Binding-site contacts:
Ligand atom C8 contacts residue SER245 of chain 1.E at 3.5 Å.
Ligand atom C7 contacts residue ASP124 of chain 1.E at 3.9 Å.
Ligand atom C1 contacts residue HIS183 of chain 1.E at 3.9 Å.
Ligand atom C5 contacts residue ASN127 of chain 1.E at 3.6 Å.
Ligand atom C7 contacts residue ASN127 of chain 1.E at 3.5 Å.
Ligand atom C8 contacts residue PRO247 of chain 1.E at 4.3 Å (hydrophobic).
Ligand atom C2 contacts residue ASN127 of chain 1.E at 2.5 Å.
Ligand atom N2 contacts residue ASP124 of chain 1.E at 3.9 Å.
Ligand atom C3 contacts residue ASN127 of chain 1.E at 3.8 Å.
Ligand atom O7 contacts residue ASN127 of chain 1.E at 3.8 Å.
Ligand atom O6 contacts residue HIS183 of chain 1.E at 3.3 Å (h-bond).
Ligand atom O5 contacts residue ASN127 of chain 1.E at 2.4 Å (h-bond).
Ligand atom C4 contacts residue ASN127 of chain 1.E at 4.2 Å.
Ligand atom O5 contacts residue HIS183 of chain 1.E at 2.8 Å (h-bond).
Ligand atom N2 contacts residue ASN127 of chain 1.E at 2.8 Å (h-bond).
Ligand atom C8 contacts residue ASN127 of chain 1.E at 4.5 Å.
Ligand atom O7 contacts residue ASP124 of chain 1.E at 4.3 Å.
Ligand atom C6 contacts residue HIS183 of chain 1.E at 3.2 Å.
Ligand atom C7 contacts residue GLU126 of chain 1.E at 3.6 Å.
Ligand atom C8 contacts residue ASP124 of chain 1.E at 3.5 Å.
Ligand atom O7 contacts residue GLU126 of chain 1.E at 2.6 Å (salt-bridge).
Ligand atom C8 contacts residue GLU126 of chain 1.E at 4.0 Å.
Ligand atom C1 contacts residue ASN127 of chain 1.E at 1.4 Å.
Ligand atom C5 contacts residue HIS183 of chain 1.E at 3.6 Å.
Ligand atom C1 contacts residue GLU126 of chain 1.E at 4.4 Å.

Sequence of chain 1.E:
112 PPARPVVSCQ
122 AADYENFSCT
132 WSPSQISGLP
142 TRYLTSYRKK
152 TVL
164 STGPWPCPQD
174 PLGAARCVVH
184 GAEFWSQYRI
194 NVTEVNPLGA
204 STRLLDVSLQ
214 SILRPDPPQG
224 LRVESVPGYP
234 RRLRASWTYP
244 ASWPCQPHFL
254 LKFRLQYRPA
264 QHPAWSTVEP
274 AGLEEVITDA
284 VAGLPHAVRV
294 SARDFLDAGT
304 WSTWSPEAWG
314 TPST

This small molecule binds to this protein.
Small molecule (SMILES): CC(=O)N[C@H]1[C@H](O[C@H]2[C@H](O)[C@@H](NC(C)=O)CO[C@@H]2CO)O[C@H](CO)[C@@H](O)[C@@H]1O